Binding-site contacts:
Ligand atom C1 contacts residue THR213 of chain 1.A at 3.9 Å.
Ligand atom C7 contacts residue ASN211 of chain 1.A at 3.4 Å.
Ligand atom O5 contacts residue THR213 of chain 1.A at 3.2 Å (h-bond).
Ligand atom C3 contacts residue THR213 of chain 1.A at 4.0 Å.
Ligand atom C5 contacts residue THR213 of chain 1.A at 3.8 Å.
Ligand atom O6 contacts residue VAL197 of chain 1.A at 4.1 Å.
Ligand atom O7 contacts residue PRO242 of chain 1.A at 4.4 Å.
Ligand atom C8 contacts residue PRO242 of chain 1.A at 3.9 Å (hydrophobic).
Ligand atom O6 contacts residue THR213 of chain 1.A at 4.4 Å.
Ligand atom O3 contacts residue THR213 of chain 1.A at 4.0 Å.
Ligand atom O7 contacts residue GLN214 of chain 1.A at 3.7 Å.
Ligand atom C5 contacts residue ASN211 of chain 1.A at 3.6 Å.
Ligand atom O3 contacts residue NAG1 of chain 1.M at 3.7 Å.
Ligand atom C6 contacts residue GLN188 of chain 1.A at 3.7 Å.
Ligand atom O6 contacts residue GLN188 of chain 1.A at 4.3 Å.
Ligand atom C2 contacts residue THR213 of chain 1.A at 3.5 Å.
Ligand atom O4 contacts residue GLN188 of chain 1.A at 4.4 Å.
Ligand atom O7 contacts residue THR213 of chain 1.A at 3.9 Å.
Ligand atom C8 contacts residue ASN211 of chain 1.A at 4.5 Å.
Ligand atom C4 contacts residue THR213 of chain 1.A at 3.5 Å.
Ligand atom C1 contacts residue ASN211 of chain 1.A at 1.5 Å.
Ligand atom C4 contacts residue ASN211 of chain 1.A at 4.2 Å.
Ligand atom C7 contacts residue PRO242 of chain 1.A at 4.2 Å (hydrophobic).
Ligand atom C6 contacts residue THR213 of chain 1.A at 4.2 Å.
Ligand atom O7 contacts residue ASN211 of chain 1.A at 3.4 Å (h-bond).
Ligand atom O5 contacts residue ASN211 of chain 1.A at 2.4 Å (h-bond).
Ligand atom C3 contacts residue ASN211 of chain 1.A at 3.8 Å.
Ligand atom C2 contacts residue ASN211 of chain 1.A at 2.5 Å.
Ligand atom N2 contacts residue ASN211 of chain 1.A at 2.8 Å (h-bond).

A small-molecule ligand and the protein it binds are described below.
Small molecule (SMILES): CC(=O)N[C@@H]1[C@@H](O)[C@H](O)[C@@H](CO)O[C@H]1O

Sequence of chain 1.A:
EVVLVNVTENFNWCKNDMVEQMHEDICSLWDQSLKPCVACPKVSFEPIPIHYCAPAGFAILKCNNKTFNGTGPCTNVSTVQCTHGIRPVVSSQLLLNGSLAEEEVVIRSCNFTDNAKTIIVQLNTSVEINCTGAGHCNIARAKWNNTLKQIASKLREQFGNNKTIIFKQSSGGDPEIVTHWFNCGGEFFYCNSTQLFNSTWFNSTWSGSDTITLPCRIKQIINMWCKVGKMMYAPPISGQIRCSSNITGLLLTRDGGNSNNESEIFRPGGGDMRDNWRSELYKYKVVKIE